This protein binds this small molecule.
Small molecule (SMILES): Nc1ncnc2c1ncn2[C@@H]1O[C@H](CO[P](=O)(O)O[P](=O)(O)O[P](=O)(O)O[P](=O)(O)OC[C@H]2O[C@@H](n3cnc4c(N)ncnc43)[C@H](O)[C@@H]2O)[C@@H](O)[C@H]1O

Sequence of chain 1.A:
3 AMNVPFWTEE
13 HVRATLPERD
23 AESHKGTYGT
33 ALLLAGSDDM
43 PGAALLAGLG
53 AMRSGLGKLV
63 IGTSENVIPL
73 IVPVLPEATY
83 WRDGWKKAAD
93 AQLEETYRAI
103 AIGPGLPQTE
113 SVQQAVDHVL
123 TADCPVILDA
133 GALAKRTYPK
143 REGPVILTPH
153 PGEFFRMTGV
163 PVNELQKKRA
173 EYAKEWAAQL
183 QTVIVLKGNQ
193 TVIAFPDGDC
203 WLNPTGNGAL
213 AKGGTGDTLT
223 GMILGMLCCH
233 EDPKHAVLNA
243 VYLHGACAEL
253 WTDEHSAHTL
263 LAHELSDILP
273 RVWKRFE

Binding-site contacts:
Ligand atom C1E contacts residue PRO7 of chain 1.A at 4.1 Å (hydrophobic).
Ligand atom N3A contacts residue CYS202 of chain 1.A at 3.1 Å (h-bond).
Ligand atom O1B contacts residue MET4 of chain 1.A at 3.0 Å (h-bond).
Ligand atom O4E contacts residue CYS202 of chain 1.A at 4.0 Å.
Ligand atom O4E contacts residue PRO7 of chain 1.A at 3.8 Å.
Ligand atom O3G contacts residue ASN5 of chain 1.A at 2.5 Å (h-bond).
Ligand atom O2E contacts residue ASP201 of chain 1.A at 3.8 Å.
Ligand atom O5E contacts residue MET4 of chain 1.A at 3.2 Å (h-bond).
Ligand atom C3E contacts residue LYS176 of chain 1.A at 4.1 Å.
Ligand atom O2E contacts residue GLY200 of chain 1.A at 2.4 Å (h-bond).
Ligand atom O1B contacts residue ASN5 of chain 1.A at 3.5 Å (h-bond).
Ligand atom O4E contacts residue VAL6 of chain 1.A at 3.8 Å.
Ligand atom C8A contacts residue PRO7 of chain 1.A at 3.8 Å (hydrophobic).
Ligand atom PA contacts residue MET4 of chain 1.A at 3.7 Å.
Ligand atom O2E contacts residue CYS202 of chain 1.A at 3.4 Å.
Ligand atom O3A contacts residue MET4 of chain 1.A at 2.5 Å (h-bond).
Ligand atom N1A contacts residue TRP203 of chain 1.A at 3.9 Å.
Ligand atom C2A contacts residue CYS202 of chain 1.A at 3.9 Å (hydrophobic).
Ligand atom C2A contacts residue TRP203 of chain 1.A at 3.7 Å (hydrophobic).
Ligand atom N9A contacts residue CYS202 of chain 1.A at 3.8 Å.
Ligand atom C5E contacts residue MET4 of chain 1.A at 2.8 Å (hydrophobic).
Ligand atom O2E contacts residue LYS176 of chain 1.A at 3.0 Å (salt-bridge).
Ligand atom O2B contacts residue MET4 of chain 1.A at 4.0 Å.
Ligand atom C5E contacts residue ASN5 of chain 1.A at 4.0 Å.
Ligand atom N3A contacts residue ASP201 of chain 1.A at 3.4 Å.
Ligand atom C2E contacts residue CYS202 of chain 1.A at 4.0 Å (hydrophobic).
Ligand atom C2E contacts residue GLY200 of chain 1.A at 3.2 Å.
Ligand atom C2A contacts residue ASP201 of chain 1.A at 3.3 Å.
Ligand atom O3E contacts residue LYS176 of chain 1.A at 3.1 Å (salt-bridge).
Ligand atom PG contacts residue ASN5 of chain 1.A at 3.8 Å.
Ligand atom C4E contacts residue MET4 of chain 1.A at 4.1 Å (hydrophobic).
Ligand atom C4A contacts residue CYS202 of chain 1.A at 3.7 Å (hydrophobic).
Ligand atom C1E contacts residue CYS202 of chain 1.A at 3.4 Å (hydrophobic).
Ligand atom O1G contacts residue ASN5 of chain 1.A at 3.5 Å.
Ligand atom PB contacts residue MET4 of chain 1.A at 3.2 Å.
Ligand atom O3A contacts residue ASN5 of chain 1.A at 3.8 Å.
Ligand atom O5E contacts residue ASN5 of chain 1.A at 3.6 Å.
Ligand atom N9A contacts residue PRO7 of chain 1.A at 3.8 Å.
Ligand atom C2E contacts residue LYS176 of chain 1.A at 4.1 Å.
Ligand atom N1A contacts residue ASP201 of chain 1.A at 4.1 Å.